A small-molecule ligand and the protein it binds are described below.
Small molecule (SMILES): CC(=O)N[C@@H]1[C@@H](O)[C@H](O)[C@@H](CO)O[C@H]1O

Sequence of chain 1.A:
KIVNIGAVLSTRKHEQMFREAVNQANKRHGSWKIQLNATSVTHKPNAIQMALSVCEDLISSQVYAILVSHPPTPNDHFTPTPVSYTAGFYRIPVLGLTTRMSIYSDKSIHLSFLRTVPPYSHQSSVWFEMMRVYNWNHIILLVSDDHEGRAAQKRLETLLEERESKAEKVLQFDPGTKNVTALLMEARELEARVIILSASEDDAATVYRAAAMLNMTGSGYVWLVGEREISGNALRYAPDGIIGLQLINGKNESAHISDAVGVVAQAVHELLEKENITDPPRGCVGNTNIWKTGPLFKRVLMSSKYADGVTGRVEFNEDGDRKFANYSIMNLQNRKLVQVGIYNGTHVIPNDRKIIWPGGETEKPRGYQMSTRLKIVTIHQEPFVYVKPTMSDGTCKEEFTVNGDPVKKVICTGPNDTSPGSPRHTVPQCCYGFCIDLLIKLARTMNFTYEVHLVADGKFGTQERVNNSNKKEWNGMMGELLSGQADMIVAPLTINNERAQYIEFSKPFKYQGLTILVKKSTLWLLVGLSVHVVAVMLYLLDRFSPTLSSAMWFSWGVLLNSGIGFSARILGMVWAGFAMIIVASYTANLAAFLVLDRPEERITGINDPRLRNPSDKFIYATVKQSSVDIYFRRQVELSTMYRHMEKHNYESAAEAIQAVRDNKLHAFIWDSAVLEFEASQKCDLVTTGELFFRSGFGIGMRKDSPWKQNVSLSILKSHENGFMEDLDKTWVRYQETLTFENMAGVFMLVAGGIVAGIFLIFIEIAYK

Binding-site contacts:
Ligand atom O7 contacts residue ASN491 of chain 1.A at 4.5 Å.
Ligand atom C3 contacts residue ASN491 of chain 1.A at 3.8 Å.
Ligand atom C7 contacts residue ASN491 of chain 1.A at 3.9 Å.
Ligand atom C5 contacts residue ASN491 of chain 1.A at 3.7 Å.
Ligand atom C1 contacts residue ASN491 of chain 1.A at 1.4 Å.
Ligand atom C2 contacts residue ASN491 of chain 1.A at 2.5 Å.
Ligand atom C4 contacts residue ASN491 of chain 1.A at 4.2 Å.
Ligand atom O5 contacts residue ASN491 of chain 1.A at 2.4 Å (h-bond).
Ligand atom N2 contacts residue ASN491 of chain 1.A at 2.9 Å (h-bond).